A protein and the small-molecule ligand that binds it are described below.
Small molecule (SMILES): C[C@@H]1C[C@H]2C(=O)OC[C@H](NC(=O)[C@H](Cc3cc(F)cc(F)c3)NC(=O)CCC3CCCCC3)C(=O)N3CCC[C@H]3C(=O)N3CC=CC[C@H]3C(=O)N[C@@H](C)C(=O)N2C1

Binding-site contacts:
Ligand atom CB contacts residue ILE90 of chain 1.O at 3.7 Å (hydrophobic).
Ligand atom F1 contacts residue PHE82 of chain 1.U at 3.4 Å.
Ligand atom O contacts residue TYR62 of chain 1.O at 2.7 Å (h-bond).
Ligand atom C9 contacts residue LEU48 of chain 1.U at 3.6 Å (hydrophobic).
Ligand atom C6 contacts residue LEU48 of chain 1.U at 3.4 Å (hydrophobic).
Ligand atom CZ contacts residue LEU114 of chain 1.O at 3.4 Å (hydrophobic).
Ligand atom CE1 contacts residue THR79 of chain 1.U at 3.7 Å.
Ligand atom CB contacts residue LEU189 of chain 1.O at 3.8 Å (hydrophobic).
Ligand atom N contacts residue TYR62 of chain 1.O at 3.0 Å (h-bond).
Ligand atom C contacts residue TYR62 of chain 1.O at 3.7 Å (hydrophobic).
Ligand atom C3 contacts residue ASP26 of chain 1.O at 3.3 Å.
Ligand atom C contacts residue SER60 of chain 1.O at 3.5 Å.
Ligand atom F2 contacts residue VAL44 of chain 1.U at 3.6 Å.
Ligand atom C contacts residue PHE82 of chain 1.U at 3.7 Å (hydrophobic).
Ligand atom F1 contacts residue LEU114 of chain 1.O at 3.7 Å.
Ligand atom CE contacts residue ILE28 of chain 1.O at 3.4 Å (hydrophobic).
Ligand atom CZ contacts residue THR79 of chain 1.U at 3.3 Å.
Ligand atom CE contacts residue ASP26 of chain 1.O at 3.2 Å.
Ligand atom O contacts residue TYR112 of chain 1.O at 3.5 Å (h-bond).
Ligand atom C8 contacts residue TYR62 of chain 1.O at 3.6 Å (hydrophobic).
Ligand atom CE2 contacts residue LEU48 of chain 1.U at 3.7 Å (hydrophobic).
Ligand atom CE contacts residue LEU189 of chain 1.O at 3.7 Å (hydrophobic).
Ligand atom F1 contacts residue THR79 of chain 1.U at 3.1 Å.
Ligand atom CD1 contacts residue LEU48 of chain 1.U at 3.8 Å (hydrophobic).
Ligand atom C4 contacts residue ARG22 of chain 1.O at 3.7 Å.
Ligand atom F2 contacts residue ILE92 of chain 1.O at 3.4 Å.
Ligand atom O contacts residue PHE82 of chain 1.U at 3.6 Å.
Ligand atom CD contacts residue TYR62 of chain 1.O at 3.4 Å (hydrophobic).
Ligand atom CA contacts residue PHE82 of chain 1.U at 3.7 Å (hydrophobic).
Ligand atom CD2 contacts residue LEU48 of chain 1.U at 3.8 Å (hydrophobic).
Ligand atom CB contacts residue TYR112 of chain 1.O at 3.7 Å (hydrophobic).
Ligand atom C6 contacts residue ALA52 of chain 1.U at 3.7 Å (hydrophobic).
Ligand atom CE1 contacts residue LEU114 of chain 1.O at 3.7 Å (hydrophobic).
Ligand atom CD contacts residue ILE28 of chain 1.O at 3.5 Å (hydrophobic).
Ligand atom CD1 contacts residue PHE82 of chain 1.U at 3.7 Å (hydrophobic).
Ligand atom CD2 contacts residue TYR62 of chain 1.O at 3.8 Å (hydrophobic).
Ligand atom CD contacts residue TYR112 of chain 1.O at 3.8 Å (hydrophobic).
Ligand atom C9 contacts residue TYR62 of chain 1.O at 3.8 Å (hydrophobic).
Ligand atom O2 contacts residue LEU48 of chain 1.U at 3.1 Å.
Ligand atom O contacts residue SER60 of chain 1.O at 3.3 Å (h-bond).

Sequence of chain 1.U:
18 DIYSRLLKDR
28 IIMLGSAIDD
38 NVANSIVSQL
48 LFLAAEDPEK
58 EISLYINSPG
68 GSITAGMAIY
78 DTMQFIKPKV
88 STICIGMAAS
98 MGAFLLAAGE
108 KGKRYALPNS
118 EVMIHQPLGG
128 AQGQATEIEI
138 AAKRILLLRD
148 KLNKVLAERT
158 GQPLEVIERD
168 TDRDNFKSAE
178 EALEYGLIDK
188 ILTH

Sequence of chain 1.O:
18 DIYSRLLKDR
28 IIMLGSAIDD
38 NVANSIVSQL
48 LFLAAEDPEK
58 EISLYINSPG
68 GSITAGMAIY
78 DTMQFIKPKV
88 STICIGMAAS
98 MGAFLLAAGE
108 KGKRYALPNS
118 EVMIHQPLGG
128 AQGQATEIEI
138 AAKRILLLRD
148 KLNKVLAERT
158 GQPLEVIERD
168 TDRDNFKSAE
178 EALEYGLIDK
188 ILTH